Binding-site contacts:
Ligand atom C19 contacts residue LEU57 of chain 1.A at 3.9 Å (hydrophobic).
Ligand atom C14 contacts residue PHE31 of chain 1.A at 3.4 Å (hydrophobic).
Ligand atom C01 contacts residue GLN28 of chain 1.A at 3.8 Å.
Ligand atom O18 contacts residue GLN28 of chain 1.A at 3.3 Å (h-bond).
Ligand atom C17 contacts residue LEU50 of chain 1.A at 3.8 Å (hydrophobic).
Ligand atom C17 contacts residue GLN28 of chain 1.A at 3.5 Å.
Ligand atom C11 contacts residue NDP1 of chain 1.D at 4.0 Å.
Ligand atom C04 contacts residue ILE20 of chain 1.A at 3.8 Å (hydrophobic).
Ligand atom C03 contacts residue GLN28 of chain 1.A at 3.8 Å.
Ligand atom C07 contacts residue NDP1 of chain 1.D at 3.8 Å.
Ligand atom C09 contacts residue PHE31 of chain 1.A at 3.9 Å (hydrophobic).
Ligand atom C11 contacts residue ASP27 of chain 1.A at 3.6 Å.
Ligand atom N13 contacts residue TRP6 of chain 1.A at 3.5 Å.
Ligand atom C11 contacts residue PHE31 of chain 1.A at 3.9 Å (hydrophobic).
Ligand atom C14 contacts residue NDP1 of chain 1.D at 3.7 Å.
Ligand atom N13 contacts residue NDP1 of chain 1.D at 3.7 Å.
Ligand atom C07 contacts residue ILE94 of chain 1.A at 3.9 Å (hydrophobic).
Ligand atom N12 contacts residue ALA7 of chain 1.A at 3.7 Å.
Ligand atom N12 contacts residue ASP27 of chain 1.A at 2.8 Å (salt-bridge).
Ligand atom N10 contacts residue ASP27 of chain 1.A at 3.0 Å (salt-bridge).
Ligand atom C14 contacts residue ILE5 of chain 1.A at 3.7 Å (hydrophobic).
Ligand atom C08 contacts residue PHE31 of chain 1.A at 3.5 Å (hydrophobic).
Ligand atom N15 contacts residue ILE5 of chain 1.A at 2.9 Å (h-bond).
Ligand atom N15 contacts residue PHE31 of chain 1.A at 3.6 Å.
Ligand atom C19 contacts residue PHE31 of chain 1.A at 3.8 Å (hydrophobic).
Ligand atom C09 contacts residue GLN28 of chain 1.A at 3.7 Å.
Ligand atom N13 contacts residue ILE5 of chain 1.A at 3.5 Å (h-bond).
Ligand atom C03 contacts residue LEU50 of chain 1.A at 3.8 Å (hydrophobic).
Ligand atom C19 contacts residue GLN28 of chain 1.A at 3.9 Å.
Ligand atom C07 contacts residue PHE31 of chain 1.A at 3.8 Å (hydrophobic).
Ligand atom N13 contacts residue PHE31 of chain 1.A at 3.5 Å.
Ligand atom O02 contacts residue GLN28 of chain 1.A at 3.9 Å.
Ligand atom N15 contacts residue NDP1 of chain 1.D at 3.7 Å.
Ligand atom N12 contacts residue THR113 of chain 1.A at 3.9 Å.
Ligand atom N15 contacts residue ILE94 of chain 1.A at 2.9 Å (h-bond).
Ligand atom C05 contacts residue ILE20 of chain 1.A at 3.6 Å (hydrophobic).
Ligand atom N12 contacts residue TRP6 of chain 1.A at 3.5 Å.
Ligand atom N15 contacts residue TYR100 of chain 1.A at 3.4 Å (h-bond).
Ligand atom N10 contacts residue PHE31 of chain 1.A at 3.9 Å.
Ligand atom C01 contacts residue ARG23 of chain 1.A at 3.6 Å.

A small-molecule ligand and the protein it binds are described below.
Small molecule (SMILES): COc1ccc(Cc2cnc(N)nc2N)cc1OC

Sequence of chain 1.A:
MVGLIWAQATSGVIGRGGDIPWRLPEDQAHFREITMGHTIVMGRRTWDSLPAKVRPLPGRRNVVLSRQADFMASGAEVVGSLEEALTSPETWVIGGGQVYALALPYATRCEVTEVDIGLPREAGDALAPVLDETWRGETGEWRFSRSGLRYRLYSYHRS